A small-molecule ligand and the protein it binds are described below.
Small molecule (SMILES): CC(=O)N[C@H]1[C@H](O[C@H]2[C@H](O)[C@@H](NC(C)=O)CO[C@@H]2CO[C@@H]2O[C@@H](C)[C@@H](O)[C@@H](O)[C@@H]2O)O[C@H](CO)[C@@H](O)[C@@H]1O

Sequence of chain 1.B:
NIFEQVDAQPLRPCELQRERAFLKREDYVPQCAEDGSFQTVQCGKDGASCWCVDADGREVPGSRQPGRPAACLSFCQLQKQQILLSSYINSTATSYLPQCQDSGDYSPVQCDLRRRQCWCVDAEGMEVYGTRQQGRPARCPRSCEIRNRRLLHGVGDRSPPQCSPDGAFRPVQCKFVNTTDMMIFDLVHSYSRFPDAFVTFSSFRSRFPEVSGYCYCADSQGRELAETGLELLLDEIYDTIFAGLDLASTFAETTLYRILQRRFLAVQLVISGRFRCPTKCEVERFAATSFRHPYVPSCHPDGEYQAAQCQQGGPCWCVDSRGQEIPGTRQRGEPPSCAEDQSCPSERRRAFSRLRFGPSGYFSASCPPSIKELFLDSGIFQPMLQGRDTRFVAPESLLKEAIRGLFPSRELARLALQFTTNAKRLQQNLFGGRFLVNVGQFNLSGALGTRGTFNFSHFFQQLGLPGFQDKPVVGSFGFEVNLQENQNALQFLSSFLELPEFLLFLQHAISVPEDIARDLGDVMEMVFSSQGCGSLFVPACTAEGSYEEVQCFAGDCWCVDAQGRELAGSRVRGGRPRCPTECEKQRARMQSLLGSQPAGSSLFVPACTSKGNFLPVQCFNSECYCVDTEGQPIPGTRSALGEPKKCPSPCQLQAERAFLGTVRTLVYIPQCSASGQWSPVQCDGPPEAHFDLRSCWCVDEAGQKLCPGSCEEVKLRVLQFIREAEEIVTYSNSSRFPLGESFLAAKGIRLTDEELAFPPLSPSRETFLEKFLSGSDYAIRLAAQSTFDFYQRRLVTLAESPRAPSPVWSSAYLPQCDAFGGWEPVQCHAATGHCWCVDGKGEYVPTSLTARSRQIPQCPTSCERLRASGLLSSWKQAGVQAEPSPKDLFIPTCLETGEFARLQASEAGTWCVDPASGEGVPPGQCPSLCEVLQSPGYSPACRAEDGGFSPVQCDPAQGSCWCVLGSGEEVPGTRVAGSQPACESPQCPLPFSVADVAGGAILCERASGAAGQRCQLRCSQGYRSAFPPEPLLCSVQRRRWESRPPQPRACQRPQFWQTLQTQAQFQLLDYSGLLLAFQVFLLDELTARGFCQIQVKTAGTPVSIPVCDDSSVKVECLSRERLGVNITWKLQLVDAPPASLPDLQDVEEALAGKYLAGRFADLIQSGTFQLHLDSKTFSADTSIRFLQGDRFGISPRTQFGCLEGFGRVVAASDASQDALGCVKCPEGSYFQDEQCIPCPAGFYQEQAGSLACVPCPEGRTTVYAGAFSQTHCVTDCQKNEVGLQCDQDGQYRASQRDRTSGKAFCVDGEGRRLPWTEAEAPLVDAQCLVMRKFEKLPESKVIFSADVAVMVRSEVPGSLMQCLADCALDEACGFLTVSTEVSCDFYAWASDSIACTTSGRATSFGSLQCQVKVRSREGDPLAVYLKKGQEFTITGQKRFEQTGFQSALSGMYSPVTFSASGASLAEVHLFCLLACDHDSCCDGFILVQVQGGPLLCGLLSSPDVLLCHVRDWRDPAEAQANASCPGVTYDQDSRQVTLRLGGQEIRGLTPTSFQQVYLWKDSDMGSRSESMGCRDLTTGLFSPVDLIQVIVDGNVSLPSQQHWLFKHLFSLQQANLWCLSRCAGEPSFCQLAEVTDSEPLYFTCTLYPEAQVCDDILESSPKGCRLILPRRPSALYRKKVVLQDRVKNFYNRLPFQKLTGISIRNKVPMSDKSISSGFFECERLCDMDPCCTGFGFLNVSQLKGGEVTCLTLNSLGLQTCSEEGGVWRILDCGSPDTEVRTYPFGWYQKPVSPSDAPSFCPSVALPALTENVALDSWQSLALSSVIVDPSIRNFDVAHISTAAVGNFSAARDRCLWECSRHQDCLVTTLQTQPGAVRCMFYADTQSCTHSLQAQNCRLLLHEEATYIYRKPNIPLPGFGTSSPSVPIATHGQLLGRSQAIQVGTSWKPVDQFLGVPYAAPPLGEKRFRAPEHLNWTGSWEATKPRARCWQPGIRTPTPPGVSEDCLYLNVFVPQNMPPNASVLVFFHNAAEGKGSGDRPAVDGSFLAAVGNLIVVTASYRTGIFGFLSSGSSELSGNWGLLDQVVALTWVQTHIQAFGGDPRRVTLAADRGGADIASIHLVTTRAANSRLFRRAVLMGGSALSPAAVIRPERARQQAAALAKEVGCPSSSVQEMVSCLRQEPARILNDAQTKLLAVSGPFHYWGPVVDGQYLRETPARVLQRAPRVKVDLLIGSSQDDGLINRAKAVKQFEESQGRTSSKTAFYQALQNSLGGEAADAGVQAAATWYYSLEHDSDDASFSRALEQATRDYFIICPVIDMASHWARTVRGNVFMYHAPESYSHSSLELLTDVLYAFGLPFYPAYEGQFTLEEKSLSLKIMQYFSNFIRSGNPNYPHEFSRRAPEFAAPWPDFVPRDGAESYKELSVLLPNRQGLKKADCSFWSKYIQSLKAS

Binding-site contacts:
Ligand atom O4 contacts residue PHE457 of chain 1.B at 4.2 Å.
Ligand atom C6 contacts residue ASN460 of chain 1.B at 3.9 Å.
Ligand atom C4 contacts residue ASN460 of chain 1.B at 3.3 Å.
Ligand atom C2 contacts residue ASN460 of chain 1.B at 3.8 Å.
Ligand atom C6 contacts residue PHE457 of chain 1.B at 3.9 Å (hydrophobic).
Ligand atom C8 contacts residue ASP492 of chain 1.B at 3.5 Å.
Ligand atom O7 contacts residue ASN465 of chain 1.B at 3.9 Å.
Ligand atom C7 contacts residue ASN465 of chain 1.B at 3.6 Å.
Ligand atom O5 contacts residue ASN460 of chain 1.B at 3.4 Å (h-bond).
Ligand atom C3 contacts residue ASN460 of chain 1.B at 4.0 Å.
Ligand atom C2 contacts residue ASN465 of chain 1.B at 2.4 Å.
Ligand atom N2 contacts residue GLN463 of chain 1.B at 4.1 Å.
Ligand atom O3 contacts residue TYR239 of chain 1.B at 3.9 Å.
Ligand atom C3 contacts residue ASN465 of chain 1.B at 3.8 Å.
Ligand atom O4 contacts residue GLY455 of chain 1.B at 3.7 Å.
Ligand atom C4 contacts residue ARG456 of chain 1.B at 3.8 Å.
Ligand atom C6 contacts residue GLU237 of chain 1.B at 3.9 Å.
Ligand atom O3 contacts residue GLY455 of chain 1.B at 3.9 Å.
Ligand atom N2 contacts residue ASN465 of chain 1.B at 2.9 Å (h-bond).
Ligand atom O2 contacts residue TYR239 of chain 1.B at 3.0 Å (h-bond).
Ligand atom O7 contacts residue GLN463 of chain 1.B at 3.2 Å (h-bond).
Ligand atom C3 contacts residue ARG456 of chain 1.B at 4.1 Å.
Ligand atom C8 contacts residue GLN463 of chain 1.B at 3.9 Å.
Ligand atom C8 contacts residue GLU237 of chain 1.B at 3.7 Å.
Ligand atom C7 contacts residue GLN463 of chain 1.B at 3.5 Å.
Ligand atom C1 contacts residue ASP492 of chain 1.B at 3.6 Å.
Ligand atom C1 contacts residue ASN465 of chain 1.B at 1.4 Å.
Ligand atom O4 contacts residue ARG264 of chain 1.B at 4.1 Å.
Ligand atom N2 contacts residue ASP492 of chain 1.B at 3.2 Å (salt-bridge).
Ligand atom O4 contacts residue ARG456 of chain 1.B at 3.6 Å (salt-bridge).
Ligand atom O3 contacts residue ARG456 of chain 1.B at 3.1 Å (salt-bridge).
Ligand atom C2 contacts residue TYR239 of chain 1.B at 3.8 Å (hydrophobic).
Ligand atom C7 contacts residue ASP492 of chain 1.B at 3.8 Å.
Ligand atom C1 contacts residue ASN460 of chain 1.B at 3.5 Å.
Ligand atom O5 contacts residue ASN465 of chain 1.B at 2.3 Å (h-bond).
Ligand atom C5 contacts residue ASN465 of chain 1.B at 3.6 Å.
Ligand atom C5 contacts residue ASN460 of chain 1.B at 3.6 Å.
Ligand atom C1 contacts residue GLU237 of chain 1.B at 4.2 Å.
Ligand atom O4 contacts residue TYR239 of chain 1.B at 4.0 Å.
Ligand atom C3 contacts residue TYR239 of chain 1.B at 4.1 Å (hydrophobic).